Sequence of chain 1.G:
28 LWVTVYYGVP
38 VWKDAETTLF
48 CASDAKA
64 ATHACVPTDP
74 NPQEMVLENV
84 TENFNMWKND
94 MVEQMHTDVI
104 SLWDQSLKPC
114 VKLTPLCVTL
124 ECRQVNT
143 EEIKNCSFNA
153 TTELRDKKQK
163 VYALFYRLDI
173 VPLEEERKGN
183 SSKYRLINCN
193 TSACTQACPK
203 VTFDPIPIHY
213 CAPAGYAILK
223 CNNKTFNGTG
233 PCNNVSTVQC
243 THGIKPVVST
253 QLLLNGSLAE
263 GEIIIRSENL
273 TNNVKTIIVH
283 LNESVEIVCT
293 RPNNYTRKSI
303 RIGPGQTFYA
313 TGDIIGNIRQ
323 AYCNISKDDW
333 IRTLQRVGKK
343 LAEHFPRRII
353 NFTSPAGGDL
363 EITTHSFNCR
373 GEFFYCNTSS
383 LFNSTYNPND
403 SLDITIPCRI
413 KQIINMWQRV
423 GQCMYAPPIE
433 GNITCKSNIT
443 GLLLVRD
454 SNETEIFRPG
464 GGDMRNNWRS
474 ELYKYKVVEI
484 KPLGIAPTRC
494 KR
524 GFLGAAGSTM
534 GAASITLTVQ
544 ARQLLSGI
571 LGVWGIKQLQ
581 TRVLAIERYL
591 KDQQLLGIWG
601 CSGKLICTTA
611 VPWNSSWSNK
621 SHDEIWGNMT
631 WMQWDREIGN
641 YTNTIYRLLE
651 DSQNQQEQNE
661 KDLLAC

Binding-site contacts:
Ligand atom C1 contacts residue SER286 of chain 1.G at 3.9 Å.
Ligand atom C8 contacts residue ASN440 of chain 1.G at 4.0 Å.
Ligand atom C6 contacts residue SER286 of chain 1.G at 4.2 Å.
Ligand atom C8 contacts residue ASN257 of chain 1.G at 3.5 Å.
Ligand atom O7 contacts residue ASN440 of chain 1.G at 3.4 Å (h-bond).
Ligand atom O5 contacts residue SER286 of chain 1.G at 3.1 Å (h-bond).
Ligand atom C1 contacts residue ASN440 of chain 1.G at 1.5 Å.
Ligand atom C7 contacts residue ASN257 of chain 1.G at 4.4 Å.
Ligand atom C2 contacts residue ASN440 of chain 1.G at 2.4 Å.
Ligand atom O5 contacts residue ASN440 of chain 1.G at 2.4 Å (h-bond).
Ligand atom C5 contacts residue ASN440 of chain 1.G at 3.7 Å.
Ligand atom C5 contacts residue SER286 of chain 1.G at 4.2 Å.
Ligand atom C3 contacts residue ASN440 of chain 1.G at 3.7 Å.
Ligand atom C7 contacts residue ASN440 of chain 1.G at 3.2 Å.
Ligand atom C4 contacts residue ASN440 of chain 1.G at 4.2 Å.
Ligand atom N2 contacts residue ASN440 of chain 1.G at 2.8 Å (h-bond).
Ligand atom C8 contacts residue NAG1 of chain 1.UA at 3.5 Å.

The small molecule below binds the protein below.
Small molecule (SMILES): CC(=O)N[C@@H]1[C@@H](O)[C@H](O)[C@@H](CO)O[C@H]1O